Sequence of chain 3.A:
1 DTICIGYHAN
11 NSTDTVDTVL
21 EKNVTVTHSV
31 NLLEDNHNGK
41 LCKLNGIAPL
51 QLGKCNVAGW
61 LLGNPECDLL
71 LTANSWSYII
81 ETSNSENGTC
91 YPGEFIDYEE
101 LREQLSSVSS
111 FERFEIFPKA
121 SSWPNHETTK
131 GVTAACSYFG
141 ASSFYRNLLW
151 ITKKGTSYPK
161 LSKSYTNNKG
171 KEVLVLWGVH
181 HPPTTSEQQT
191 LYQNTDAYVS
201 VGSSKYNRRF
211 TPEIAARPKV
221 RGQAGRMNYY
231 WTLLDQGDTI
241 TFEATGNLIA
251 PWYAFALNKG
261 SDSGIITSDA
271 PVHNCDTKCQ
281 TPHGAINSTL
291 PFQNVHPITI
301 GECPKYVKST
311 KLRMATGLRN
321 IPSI

A small-molecule ligand and the protein it binds are described below.
Small molecule (SMILES): CC(=O)N[C@H]1[C@@H](O[C@H]2[C@H](O)[C@@H](NC(C)=O)CO[C@@H]2CO)O[C@H](CO)[C@@H](O)[C@@H]1O

Binding-site contacts:
Ligand atom C2 contacts residue ARG221 of chain 3.A at 4.1 Å.
Ligand atom C1 contacts residue ASN87 of chain 3.A at 1.5 Å.
Ligand atom C2 contacts residue GLU66 of chain 3.A at 4.2 Å.
Ligand atom O7 contacts residue GLU66 of chain 3.A at 4.4 Å.
Ligand atom C7 contacts residue ARG221 of chain 3.A at 4.0 Å.
Ligand atom C3 contacts residue ARG221 of chain 3.A at 3.6 Å.
Ligand atom C7 contacts residue ALA135 of chain 3.A at 4.2 Å (hydrophobic).
Ligand atom C7 contacts residue CYS90 of chain 3.A at 4.0 Å (hydrophobic).
Ligand atom C8 contacts residue GLU66 of chain 3.A at 4.4 Å.
Ligand atom C2 contacts residue ASN87 of chain 3.A at 2.5 Å.
Ligand atom O3 contacts residue ARG221 of chain 3.A at 2.5 Å (salt-bridge).
Ligand atom C7 contacts residue GLU66 of chain 3.A at 3.8 Å.
Ligand atom C8 contacts residue ASN87 of chain 3.A at 4.2 Å.
Ligand atom O4 contacts residue ARG221 of chain 3.A at 4.3 Å.
Ligand atom C4 contacts residue ARG221 of chain 3.A at 4.0 Å.
Ligand atom C6 contacts residue GLU86 of chain 3.A at 4.2 Å.
Ligand atom N2 contacts residue ASN64 of chain 3.A at 4.4 Å.
Ligand atom C8 contacts residue CYS136 of chain 3.A at 4.2 Å (hydrophobic).
Ligand atom O5 contacts residue ASN87 of chain 3.A at 2.4 Å (h-bond).
Ligand atom C5 contacts residue ASN87 of chain 3.A at 3.7 Å.
Ligand atom O6 contacts residue GLU86 of chain 3.A at 3.0 Å (salt-bridge).
Ligand atom O7 contacts residue ASN87 of chain 3.A at 2.4 Å (h-bond).
Ligand atom O7 contacts residue CYS90 of chain 3.A at 3.1 Å.
Ligand atom N2 contacts residue GLU66 of chain 3.A at 3.1 Å.
Ligand atom C8 contacts residue CYS90 of chain 3.A at 4.1 Å (hydrophobic).
Ligand atom N2 contacts residue ARG221 of chain 3.A at 4.5 Å.
Ligand atom C8 contacts residue ARG221 of chain 3.A at 4.0 Å.
Ligand atom C2 contacts residue ARG221 of chain 3.A at 4.5 Å.
Ligand atom C8 contacts residue SER137 of chain 3.A at 3.9 Å.
Ligand atom C7 contacts residue ASN87 of chain 3.A at 2.7 Å.
Ligand atom C7 contacts residue ASN64 of chain 3.A at 3.8 Å.
Ligand atom C3 contacts residue ASN87 of chain 3.A at 3.8 Å.
Ligand atom C4 contacts residue ASN87 of chain 3.A at 4.3 Å.
Ligand atom O7 contacts residue ARG221 of chain 3.A at 4.1 Å.
Ligand atom O7 contacts residue ALA135 of chain 3.A at 4.3 Å.
Ligand atom N2 contacts residue ASN87 of chain 3.A at 2.4 Å (h-bond).
Ligand atom O7 contacts residue ASN64 of chain 3.A at 2.9 Å (h-bond).
Ligand atom C1 contacts residue GLU66 of chain 3.A at 4.1 Å.
Ligand atom C8 contacts residue ALA135 of chain 3.A at 3.2 Å (hydrophobic).